Sequence of chain 1.A:
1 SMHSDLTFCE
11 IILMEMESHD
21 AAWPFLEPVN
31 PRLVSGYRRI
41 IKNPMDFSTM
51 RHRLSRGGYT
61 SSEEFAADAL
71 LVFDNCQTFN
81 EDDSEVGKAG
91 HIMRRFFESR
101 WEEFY

This protein binds this small molecule.
Small molecule (SMILES): CCc1ccc2[nH]c(-c3cnnn3C)nc2c1

Binding-site contacts:
Ligand atom C06 contacts residue TRP23 of chain 1.A at 4.2 Å (hydrophobic).
Ligand atom C05 contacts residue TRP23 of chain 1.A at 4.2 Å (hydrophobic).
Ligand atom C11 contacts residue TRP23 of chain 1.A at 3.9 Å (hydrophobic).
Ligand atom N15 contacts residue TYR37 of chain 1.A at 3.9 Å.
Ligand atom C04 contacts residue LEU33 of chain 1.A at 4.0 Å (hydrophobic).
Ligand atom C10 contacts residue PRO24 of chain 1.A at 3.8 Å (hydrophobic).
Ligand atom N15 contacts residue PHE79 of chain 1.A at 4.0 Å.
Ligand atom N14 contacts residue VAL86 of chain 1.A at 3.8 Å.
Ligand atom C13 contacts residue PRO24 of chain 1.A at 3.5 Å (hydrophobic).
Ligand atom N14 contacts residue VAL29 of chain 1.A at 3.7 Å.
Ligand atom C03 contacts residue TRP23 of chain 1.A at 4.0 Å (hydrophobic).
Ligand atom N14 contacts residue TYR37 of chain 1.A at 4.1 Å.
Ligand atom N09 contacts residue PRO24 of chain 1.A at 2.9 Å (h-bond).
Ligand atom N16 contacts residue VAL86 of chain 1.A at 3.7 Å.
Ligand atom C08 contacts residue VAL34 of chain 1.A at 4.2 Å (hydrophobic).
Ligand atom N15 contacts residue ASN80 of chain 1.A at 3.0 Å (h-bond).
Ligand atom C12 contacts residue VAL86 of chain 1.A at 3.8 Å (hydrophobic).
Ligand atom N15 contacts residue VAL86 of chain 1.A at 3.7 Å.
Ligand atom C08 contacts residue PRO24 of chain 1.A at 3.9 Å (hydrophobic).
Ligand atom N16 contacts residue ASN80 of chain 1.A at 3.8 Å.
Ligand atom C05 contacts residue T1E1 of chain 1.C at 3.5 Å.
Ligand atom C17 contacts residue PHE79 of chain 1.A at 4.2 Å (hydrophobic).
Ligand atom C17 contacts residue ASN80 of chain 1.A at 3.4 Å.
Ligand atom C13 contacts residue VAL86 of chain 1.A at 3.8 Å (hydrophobic).
Ligand atom N14 contacts residue ASN80 of chain 1.A at 3.7 Å.
Ligand atom C01 contacts residue T1E1 of chain 1.C at 3.4 Å.
Ligand atom C13 contacts residue VAL29 of chain 1.A at 3.5 Å (hydrophobic).
Ligand atom N07 contacts residue VAL86 of chain 1.A at 4.1 Å.
Ligand atom C06 contacts residue VAL34 of chain 1.A at 4.0 Å (hydrophobic).
Ligand atom C12 contacts residue VAL29 of chain 1.A at 4.1 Å (hydrophobic).
Ligand atom C17 contacts residue VAL34 of chain 1.A at 4.0 Å (hydrophobic).
Ligand atom C08 contacts residue VAL86 of chain 1.A at 4.2 Å (hydrophobic).
Ligand atom C11 contacts residue PRO24 of chain 1.A at 4.0 Å (hydrophobic).
Ligand atom C12 contacts residue PRO24 of chain 1.A at 4.1 Å (hydrophobic).
Ligand atom C04 contacts residue T1E1 of chain 1.C at 3.5 Å.
Ligand atom C05 contacts residue VAL34 of chain 1.A at 4.2 Å (hydrophobic).
Ligand atom C04 contacts residue TRP23 of chain 1.A at 4.1 Å (hydrophobic).
Ligand atom C02 contacts residue LEU33 of chain 1.A at 4.2 Å (hydrophobic).
Ligand atom C10 contacts residue TRP23 of chain 1.A at 4.0 Å (hydrophobic).
Ligand atom N07 contacts residue VAL34 of chain 1.A at 3.5 Å.